The small molecule below binds the protein below.
Small molecule (SMILES): CC(=O)N[C@@H]1[C@@H](O)[C@H](O)[C@@H](CO)O[C@H]1O

Sequence of chain 54.E:
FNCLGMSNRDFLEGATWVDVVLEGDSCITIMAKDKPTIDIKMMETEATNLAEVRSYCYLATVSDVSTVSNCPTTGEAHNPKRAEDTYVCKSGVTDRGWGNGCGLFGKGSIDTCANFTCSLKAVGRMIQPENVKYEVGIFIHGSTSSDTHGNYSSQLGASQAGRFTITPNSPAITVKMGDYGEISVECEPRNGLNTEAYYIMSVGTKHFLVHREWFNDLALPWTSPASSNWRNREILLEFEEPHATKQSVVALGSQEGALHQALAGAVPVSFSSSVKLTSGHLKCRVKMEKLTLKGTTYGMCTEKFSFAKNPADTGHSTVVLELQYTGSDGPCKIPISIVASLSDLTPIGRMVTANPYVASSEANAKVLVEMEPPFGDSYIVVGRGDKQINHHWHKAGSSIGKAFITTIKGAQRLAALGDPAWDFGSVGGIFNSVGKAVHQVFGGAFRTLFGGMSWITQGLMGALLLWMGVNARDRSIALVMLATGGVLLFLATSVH

Binding-site contacts:
Ligand atom C7 contacts residue ASN154 of chain 54.E at 3.3 Å.
Ligand atom C1 contacts residue SER157 of chain 54.E at 4.3 Å.
Ligand atom C2 contacts residue ASN154 of chain 54.E at 2.5 Å.
Ligand atom O5 contacts residue ASN154 of chain 54.E at 2.4 Å (h-bond).
Ligand atom C3 contacts residue ASN154 of chain 54.E at 3.8 Å.
Ligand atom C5 contacts residue ASN154 of chain 54.E at 3.6 Å.
Ligand atom O6 contacts residue SER157 of chain 54.E at 4.2 Å.
Ligand atom C4 contacts residue ASN154 of chain 54.E at 4.2 Å.
Ligand atom C1 contacts residue SER156 of chain 54.E at 4.0 Å.
Ligand atom C8 contacts residue ASN154 of chain 54.E at 3.7 Å.
Ligand atom N2 contacts residue ASN154 of chain 54.E at 2.8 Å (h-bond).
Ligand atom O5 contacts residue SER157 of chain 54.E at 4.0 Å.
Ligand atom C1 contacts residue ASN154 of chain 54.E at 1.4 Å.
Ligand atom O7 contacts residue ASN154 of chain 54.E at 3.5 Å (h-bond).